Binding-site contacts:
Ligand atom C3 contacts residue ALA53 of chain 5.A at 3.8 Å (hydrophobic).
Ligand atom C5 contacts residue MET85 of chain 5.A at 3.8 Å (hydrophobic).
Ligand atom CL1 contacts residue ALA53 of chain 5.A at 3.5 Å.
Ligand atom C5 contacts residue SER103 of chain 5.A at 4.0 Å.
Ligand atom C1 contacts residue PHE104 of chain 5.A at 3.5 Å (hydrophobic).
Ligand atom CL1 contacts residue TRP33 of chain 5.A at 3.6 Å.
Ligand atom C4 contacts residue LEU83 of chain 5.A at 3.8 Å (hydrophobic).
Ligand atom C2 contacts residue ALA53 of chain 5.A at 3.8 Å (hydrophobic).
Ligand atom N2 contacts residue DMS1 of chain 5.C at 3.6 Å.
Ligand atom CL1 contacts residue ARG57 of chain 5.A at 3.7 Å.
Ligand atom N3 contacts residue PHE422 of chain 5.A at 4.0 Å.
Ligand atom C6 contacts residue SER103 of chain 5.A at 3.9 Å.
Ligand atom C3 contacts residue TRP56 of chain 5.A at 3.8 Å (hydrophobic).
Ligand atom N4 contacts residue TRP56 of chain 5.A at 3.5 Å.
Ligand atom C7 contacts residue TRP56 of chain 5.A at 3.5 Å (hydrophobic).
Ligand atom C7 contacts residue PHE422 of chain 5.A at 3.6 Å (hydrophobic).
Ligand atom C1 contacts residue TRP56 of chain 5.A at 3.7 Å (hydrophobic).
Ligand atom CL1 contacts residue LEU83 of chain 5.A at 3.9 Å.
Ligand atom N1 contacts residue PHE422 of chain 5.A at 3.8 Å.
Ligand atom C3 contacts residue PHE104 of chain 5.A at 4.0 Å (hydrophobic).
Ligand atom C6 contacts residue TRP56 of chain 5.A at 3.7 Å (hydrophobic).
Ligand atom C9 contacts residue PHE422 of chain 5.A at 4.0 Å (hydrophobic).
Ligand atom N3 contacts residue DMS1 of chain 5.C at 4.1 Å.
Ligand atom N2 contacts residue PHE422 of chain 5.A at 3.0 Å (h-bond).
Ligand atom C2 contacts residue PHE104 of chain 5.A at 3.5 Å (hydrophobic).
Ligand atom N2 contacts residue SER103 of chain 5.A at 4.0 Å.
Ligand atom N1 contacts residue DMS1 of chain 5.C at 3.6 Å.
Ligand atom C5 contacts residue LEU83 of chain 5.A at 4.1 Å (hydrophobic).
Ligand atom C7 contacts residue SER103 of chain 5.A at 3.2 Å.
Ligand atom C9 contacts residue DMS1 of chain 5.C at 4.1 Å.
Ligand atom N3 contacts residue GLU421 of chain 5.A at 4.0 Å.
Ligand atom N1 contacts residue SER103 of chain 5.A at 4.0 Å.
Ligand atom C4 contacts residue TRP56 of chain 5.A at 3.8 Å (hydrophobic).
Ligand atom C2 contacts residue TRP56 of chain 5.A at 3.8 Å (hydrophobic).
Ligand atom C5 contacts residue TRP56 of chain 5.A at 3.7 Å (hydrophobic).
Ligand atom N4 contacts residue DMS1 of chain 5.C at 4.1 Å.
Ligand atom C9 contacts residue TRP56 of chain 5.A at 3.9 Å (hydrophobic).
Ligand atom N1 contacts residue TRP56 of chain 5.A at 3.8 Å.
Ligand atom N4 contacts residue ILE48 of chain 5.A at 3.8 Å.
Ligand atom C1 contacts residue ILE48 of chain 5.A at 4.1 Å (hydrophobic).

Sequence of chain 5.A:
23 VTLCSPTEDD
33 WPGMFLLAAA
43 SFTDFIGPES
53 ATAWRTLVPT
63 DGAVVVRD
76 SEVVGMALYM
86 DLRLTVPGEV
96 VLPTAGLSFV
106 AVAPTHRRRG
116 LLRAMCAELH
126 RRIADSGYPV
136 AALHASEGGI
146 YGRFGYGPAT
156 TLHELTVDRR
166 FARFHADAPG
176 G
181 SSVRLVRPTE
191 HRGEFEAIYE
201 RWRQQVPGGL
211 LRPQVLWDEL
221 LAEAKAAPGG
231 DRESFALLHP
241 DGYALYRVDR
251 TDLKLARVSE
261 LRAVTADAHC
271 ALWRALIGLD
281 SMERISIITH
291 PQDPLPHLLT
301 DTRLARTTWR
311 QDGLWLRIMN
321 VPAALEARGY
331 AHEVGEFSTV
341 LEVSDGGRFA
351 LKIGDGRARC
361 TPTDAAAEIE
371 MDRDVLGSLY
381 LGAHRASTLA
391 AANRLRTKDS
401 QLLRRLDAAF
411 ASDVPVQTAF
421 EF

The protein below binds the small molecule below.
Small molecule (SMILES): [H]/N=C(/N)N/N=C/c1ccc(Cl)cc1